This small molecule binds to this protein.
Small molecule (SMILES): Cc1cc(CCCCCCCOc2ccc(C3=N[C@@H](C)CO3)cc2)on1

Binding-site contacts:
Ligand atom C4B contacts residue LEU106 of chain 4.A at 3.7 Å (hydrophobic).
Ligand atom C6C contacts residue VAL191 of chain 4.A at 3.2 Å (hydrophobic).
Ligand atom O1B contacts residue MET221 of chain 4.A at 3.4 Å.
Ligand atom C31 contacts residue VAL176 of chain 4.A at 3.3 Å (hydrophobic).
Ligand atom N2 contacts residue ALA24 of chain 4.C at 3.4 Å.
Ligand atom C3B contacts residue MET221 of chain 4.A at 3.8 Å (hydrophobic).
Ligand atom C5B contacts residue LEU106 of chain 4.A at 3.5 Å (hydrophobic).
Ligand atom C6B contacts residue LEU106 of chain 4.A at 3.9 Å (hydrophobic).
Ligand atom O1 contacts residue ALA24 of chain 4.C at 3.6 Å.
Ligand atom O1B contacts residue TYR128 of chain 4.A at 3.9 Å.
Ligand atom C4 contacts residue MET224 of chain 4.A at 3.8 Å (hydrophobic).
Ligand atom C2C contacts residue VAL188 of chain 4.A at 3.2 Å (hydrophobic).
Ligand atom O1 contacts residue PHE186 of chain 4.A at 3.5 Å.
Ligand atom C31 contacts residue ALA150 of chain 4.A at 3.5 Å (hydrophobic).
Ligand atom C5 contacts residue TYR152 of chain 4.A at 3.8 Å (hydrophobic).
Ligand atom O1 contacts residue VAL188 of chain 4.A at 3.8 Å.
Ligand atom CM1 contacts residue SER107 of chain 4.A at 3.9 Å.
Ligand atom C3C contacts residue TYR128 of chain 4.A at 3.9 Å (hydrophobic).
Ligand atom N2 contacts residue PHE186 of chain 4.A at 3.7 Å.
Ligand atom C5 contacts residue PHE186 of chain 4.A at 3.5 Å (hydrophobic).
Ligand atom C4A contacts residue ASN219 of chain 4.A at 3.5 Å.
Ligand atom C4 contacts residue TYR152 of chain 4.A at 3.9 Å (hydrophobic).
Ligand atom C5C contacts residue TYR128 of chain 4.A at 3.5 Å (hydrophobic).
Ligand atom C7C contacts residue TYR128 of chain 4.A at 3.6 Å (hydrophobic).
Ligand atom C3 contacts residue PHE186 of chain 4.A at 3.8 Å (hydrophobic).
Ligand atom N3A contacts residue ASN219 of chain 4.A at 3.0 Å (h-bond).
Ligand atom C4C contacts residue TYR152 of chain 4.A at 3.8 Å (hydrophobic).
Ligand atom C3 contacts residue PRO174 of chain 4.A at 3.8 Å (hydrophobic).
Ligand atom C31 contacts residue PRO174 of chain 4.A at 3.4 Å (hydrophobic).
Ligand atom C4 contacts residue PHE186 of chain 4.A at 3.6 Å (hydrophobic).
Ligand atom C6C contacts residue MET221 of chain 4.A at 3.7 Å (hydrophobic).
Ligand atom C2B contacts residue MET221 of chain 4.A at 3.5 Å (hydrophobic).
Ligand atom C5B contacts residue TYR197 of chain 4.A at 3.7 Å (hydrophobic).
Ligand atom C3C contacts residue VAL188 of chain 4.A at 3.3 Å (hydrophobic).
Ligand atom C7C contacts residue TYR197 of chain 4.A at 3.8 Å (hydrophobic).
Ligand atom C5C contacts residue ILE104 of chain 4.A at 3.8 Å (hydrophobic).
Ligand atom C31 contacts residue SER175 of chain 4.A at 3.6 Å.
Ligand atom O1 contacts residue TYR152 of chain 4.A at 3.9 Å.
Ligand atom C6B contacts residue TYR197 of chain 4.A at 3.6 Å (hydrophobic).
Ligand atom C1B contacts residue MET221 of chain 4.A at 3.8 Å (hydrophobic).

Sequence of chain 4.A:
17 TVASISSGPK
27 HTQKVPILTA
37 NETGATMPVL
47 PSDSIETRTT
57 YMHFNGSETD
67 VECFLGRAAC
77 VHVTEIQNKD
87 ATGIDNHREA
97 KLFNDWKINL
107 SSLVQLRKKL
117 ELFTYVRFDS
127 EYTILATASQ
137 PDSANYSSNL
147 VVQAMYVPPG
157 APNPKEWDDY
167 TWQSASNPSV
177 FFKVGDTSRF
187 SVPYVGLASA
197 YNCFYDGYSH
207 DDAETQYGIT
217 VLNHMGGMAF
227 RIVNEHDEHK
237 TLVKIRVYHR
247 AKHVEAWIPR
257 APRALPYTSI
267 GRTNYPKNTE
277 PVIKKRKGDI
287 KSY

Sequence of chain 4.C:
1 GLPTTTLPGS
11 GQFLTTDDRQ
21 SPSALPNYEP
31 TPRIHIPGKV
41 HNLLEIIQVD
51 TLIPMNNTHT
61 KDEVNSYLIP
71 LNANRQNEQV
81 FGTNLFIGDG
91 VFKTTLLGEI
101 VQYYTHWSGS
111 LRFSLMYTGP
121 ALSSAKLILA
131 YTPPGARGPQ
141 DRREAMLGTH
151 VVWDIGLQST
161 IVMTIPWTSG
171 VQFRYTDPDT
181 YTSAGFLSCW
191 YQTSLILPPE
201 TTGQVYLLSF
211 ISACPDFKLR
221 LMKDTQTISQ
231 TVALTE